Binding-site contacts:
Ligand atom C8 contacts residue SER96 of chain 1.H at 4.4 Å.
Ligand atom C1 contacts residue ASN59 of chain 1.G at 1.4 Å.
Ligand atom C4 contacts residue ASN59 of chain 1.G at 4.2 Å.
Ligand atom O7 contacts residue ASN59 of chain 1.G at 3.2 Å (h-bond).
Ligand atom O5 contacts residue ASN97 of chain 1.H at 2.6 Å (h-bond).
Ligand atom O7 contacts residue THR58 of chain 1.G at 3.3 Å (h-bond).
Ligand atom O3 contacts residue VAL483 of chain 1.C at 4.5 Å.
Ligand atom C5 contacts residue ASN97 of chain 1.H at 3.6 Å.
Ligand atom C2 contacts residue VAL483 of chain 1.C at 3.9 Å (hydrophobic).
Ligand atom O6 contacts residue VAL483 of chain 1.C at 4.4 Å.
Ligand atom O5 contacts residue ASN59 of chain 1.G at 2.4 Å (h-bond).
Ligand atom C8 contacts residue THR58 of chain 1.G at 3.7 Å.
Ligand atom C2 contacts residue ASN59 of chain 1.G at 2.4 Å.
Ligand atom C1 contacts residue ASN97 of chain 1.H at 3.5 Å.
Ligand atom C8 contacts residue TYR60 of chain 1.G at 4.0 Å (hydrophobic).
Ligand atom O5 contacts residue VAL483 of chain 1.C at 3.4 Å.
Ligand atom C3 contacts residue VAL483 of chain 1.C at 4.4 Å (hydrophobic).
Ligand atom C3 contacts residue ASN59 of chain 1.G at 3.7 Å.
Ligand atom O6 contacts residue ASN97 of chain 1.H at 4.3 Å.
Ligand atom O7 contacts residue VAL483 of chain 1.C at 3.9 Å.
Ligand atom C4 contacts residue VAL483 of chain 1.C at 4.2 Å (hydrophobic).
Ligand atom N2 contacts residue ASN59 of chain 1.G at 2.8 Å (h-bond).
Ligand atom C5 contacts residue ASN59 of chain 1.G at 3.7 Å.
Ligand atom C7 contacts residue THR58 of chain 1.G at 3.7 Å.
Ligand atom C8 contacts residue ASN59 of chain 1.G at 4.1 Å.
Ligand atom C6 contacts residue ASN97 of chain 1.H at 3.5 Å.
Ligand atom C5 contacts residue VAL483 of chain 1.C at 4.5 Å (hydrophobic).
Ligand atom C1 contacts residue VAL483 of chain 1.C at 3.7 Å (hydrophobic).
Ligand atom C7 contacts residue ASN59 of chain 1.G at 3.2 Å.

Sequence of chain 1.G:
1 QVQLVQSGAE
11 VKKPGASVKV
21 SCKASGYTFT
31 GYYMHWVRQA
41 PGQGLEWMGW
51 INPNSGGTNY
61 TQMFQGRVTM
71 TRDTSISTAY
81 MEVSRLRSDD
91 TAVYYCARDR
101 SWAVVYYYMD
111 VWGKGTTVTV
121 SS

Sequence of chain 1.C:
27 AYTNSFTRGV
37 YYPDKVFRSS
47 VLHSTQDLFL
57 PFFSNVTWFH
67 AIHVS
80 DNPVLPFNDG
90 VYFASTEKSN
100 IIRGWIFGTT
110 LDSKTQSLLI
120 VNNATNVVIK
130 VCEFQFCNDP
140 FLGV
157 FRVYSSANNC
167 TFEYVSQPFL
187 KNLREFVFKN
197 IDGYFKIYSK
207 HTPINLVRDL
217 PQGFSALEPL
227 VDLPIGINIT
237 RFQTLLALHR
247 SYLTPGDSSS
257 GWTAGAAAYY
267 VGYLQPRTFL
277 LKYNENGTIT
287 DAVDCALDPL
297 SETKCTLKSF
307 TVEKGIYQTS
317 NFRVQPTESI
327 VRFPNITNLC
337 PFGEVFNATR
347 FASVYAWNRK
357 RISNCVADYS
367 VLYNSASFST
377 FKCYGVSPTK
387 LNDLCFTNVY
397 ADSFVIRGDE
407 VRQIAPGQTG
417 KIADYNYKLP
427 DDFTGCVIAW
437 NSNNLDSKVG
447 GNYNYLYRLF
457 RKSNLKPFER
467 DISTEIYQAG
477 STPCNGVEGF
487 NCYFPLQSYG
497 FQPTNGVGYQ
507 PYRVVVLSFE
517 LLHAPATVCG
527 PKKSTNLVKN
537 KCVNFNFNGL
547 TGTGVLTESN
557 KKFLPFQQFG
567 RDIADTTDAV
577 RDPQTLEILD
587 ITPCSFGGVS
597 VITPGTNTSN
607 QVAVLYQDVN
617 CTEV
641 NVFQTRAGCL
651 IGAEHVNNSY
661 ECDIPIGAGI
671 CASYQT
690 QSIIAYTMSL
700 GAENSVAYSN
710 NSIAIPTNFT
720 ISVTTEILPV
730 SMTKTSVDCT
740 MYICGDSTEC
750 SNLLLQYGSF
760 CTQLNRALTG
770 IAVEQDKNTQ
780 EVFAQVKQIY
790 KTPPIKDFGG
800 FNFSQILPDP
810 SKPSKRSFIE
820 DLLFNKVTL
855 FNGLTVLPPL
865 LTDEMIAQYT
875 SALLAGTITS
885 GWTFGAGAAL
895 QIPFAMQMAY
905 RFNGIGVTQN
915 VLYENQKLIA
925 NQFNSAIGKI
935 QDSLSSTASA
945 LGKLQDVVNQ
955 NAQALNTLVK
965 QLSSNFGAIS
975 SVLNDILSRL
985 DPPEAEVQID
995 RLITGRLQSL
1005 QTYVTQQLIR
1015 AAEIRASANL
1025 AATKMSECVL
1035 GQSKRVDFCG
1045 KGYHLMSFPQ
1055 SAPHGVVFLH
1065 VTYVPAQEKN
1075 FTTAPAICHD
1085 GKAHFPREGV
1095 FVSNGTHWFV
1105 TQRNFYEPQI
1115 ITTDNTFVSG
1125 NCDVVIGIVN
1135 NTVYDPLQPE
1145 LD

Sequence of chain 1.H:
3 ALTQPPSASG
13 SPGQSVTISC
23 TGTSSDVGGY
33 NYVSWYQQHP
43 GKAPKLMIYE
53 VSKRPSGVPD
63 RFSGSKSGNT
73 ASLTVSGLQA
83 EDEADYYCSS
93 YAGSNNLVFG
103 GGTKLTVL

A small-molecule ligand and the protein it binds are described below.
Small molecule (SMILES): CC(=O)N[C@H]1[C@H](O[C@H]2[C@H](O)[C@@H](NC(C)=O)CO[C@@H]2CO)O[C@H](CO)[C@@H](O)[C@@H]1O